A protein and the small-molecule ligand that binds it are described below.
Small molecule (SMILES): CC[C@H](C)[C@H](NC(=O)[C@@H](N)CC(=O)O)C(=O)N[C@@H](CC(N)=O)C(=O)N[C@@H](Cc1ccccc1)C(=O)N[C@@H](CO)C(=O)N[C@@H](CO)C(=O)N[C@H](C=O)CC(C)C

Sequence of chain 19.V:
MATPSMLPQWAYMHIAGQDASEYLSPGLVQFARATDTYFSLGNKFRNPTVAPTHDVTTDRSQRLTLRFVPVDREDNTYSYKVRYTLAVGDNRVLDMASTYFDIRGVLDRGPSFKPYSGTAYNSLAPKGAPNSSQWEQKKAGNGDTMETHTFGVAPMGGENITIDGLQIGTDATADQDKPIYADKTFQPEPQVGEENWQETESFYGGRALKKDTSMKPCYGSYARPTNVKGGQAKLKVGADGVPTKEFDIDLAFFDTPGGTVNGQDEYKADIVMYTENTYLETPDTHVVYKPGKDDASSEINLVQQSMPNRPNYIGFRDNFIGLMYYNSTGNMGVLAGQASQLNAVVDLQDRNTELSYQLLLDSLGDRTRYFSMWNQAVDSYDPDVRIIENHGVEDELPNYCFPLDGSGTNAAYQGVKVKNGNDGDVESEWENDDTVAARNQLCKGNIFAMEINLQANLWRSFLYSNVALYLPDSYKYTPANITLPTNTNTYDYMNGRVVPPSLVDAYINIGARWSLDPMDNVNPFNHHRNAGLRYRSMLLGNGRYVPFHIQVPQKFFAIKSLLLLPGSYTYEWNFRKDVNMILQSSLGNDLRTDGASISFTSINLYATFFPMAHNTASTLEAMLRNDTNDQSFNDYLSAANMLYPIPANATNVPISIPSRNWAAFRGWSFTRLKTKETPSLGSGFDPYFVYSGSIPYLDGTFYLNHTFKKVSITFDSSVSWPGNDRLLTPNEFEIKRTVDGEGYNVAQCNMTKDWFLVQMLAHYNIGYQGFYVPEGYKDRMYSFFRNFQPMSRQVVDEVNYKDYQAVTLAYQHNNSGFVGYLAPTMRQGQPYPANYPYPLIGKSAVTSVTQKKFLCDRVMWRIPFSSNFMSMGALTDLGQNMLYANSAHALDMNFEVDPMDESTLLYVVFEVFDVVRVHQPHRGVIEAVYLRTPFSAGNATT

Binding-site contacts:
Ligand atom CD1 contacts residue ARG33 of chain 19.V at 3.8 Å.
Ligand atom OD1 contacts residue GLY667 of chain 19.X at 3.3 Å (h-bond).
Ligand atom C contacts residue ASN634 of chain 19.X at 3.8 Å.
Ligand atom N contacts residue GLY42 of chain 19.V at 3.5 Å (h-bond).
Ligand atom N contacts residue SER871 of chain 19.X at 3.6 Å.
Ligand atom O contacts residue ALA874 of chain 19.X at 3.7 Å.
Ligand atom CD2 contacts residue ALA20 of chain 19.V at 3.8 Å (hydrophobic).
Ligand atom CD1 contacts residue ARG666 of chain 19.X at 3.9 Å.
Ligand atom CA contacts residue ARG666 of chain 19.X at 3.6 Å.
Ligand atom OD2 contacts residue GLU911 of chain 19.X at 3.4 Å (salt-bridge).
Ligand atom O contacts residue ASN634 of chain 19.X at 3.0 Å (h-bond).
Ligand atom O contacts residue GLY42 of chain 19.V at 3.5 Å.
Ligand atom O contacts residue ASN43 of chain 19.V at 3.6 Å.
Ligand atom OD2 contacts residue PRO864 of chain 19.X at 3.6 Å.
Ligand atom CB contacts residue ALA874 of chain 19.X at 3.9 Å (hydrophobic).
Ligand atom CB contacts residue PHE913 of chain 19.X at 3.9 Å (hydrophobic).
Ligand atom CB contacts residue GLU911 of chain 19.X at 3.6 Å.
Ligand atom CG contacts residue GLY667 of chain 19.X at 3.7 Å.
Ligand atom CB contacts residue ASN47 of chain 19.V at 3.7 Å.
Ligand atom OD1 contacts residue ARG666 of chain 19.X at 3.7 Å.
Ligand atom CD1 contacts residue ARG46 of chain 19.V at 3.9 Å.
Ligand atom CB contacts residue GLY42 of chain 19.V at 3.7 Å.
Ligand atom O contacts residue ARG46 of chain 19.V at 3.9 Å.
Ligand atom OG contacts residue PHE45 of chain 19.V at 3.3 Å (h-bond).
Ligand atom CD1 contacts residue SER21 of chain 19.V at 3.4 Å.
Ligand atom N contacts residue GLY873 of chain 19.X at 3.8 Å.
Ligand atom CG2 contacts residue TYR636 of chain 19.X at 3.8 Å (hydrophobic).
Ligand atom N contacts residue ALA874 of chain 19.X at 3.8 Å.
Ligand atom CG contacts residue ASN634 of chain 19.X at 3.9 Å.
Ligand atom C contacts residue ARG666 of chain 19.X at 3.7 Å.
Ligand atom CB contacts residue ARG666 of chain 19.X at 3.9 Å.
Ligand atom CG contacts residue GLU911 of chain 19.X at 3.5 Å.
Ligand atom N contacts residue ARG666 of chain 19.X at 3.4 Å.
Ligand atom CE1 contacts residue ARG46 of chain 19.V at 3.7 Å.
Ligand atom N contacts residue ARG666 of chain 19.X at 3.4 Å (salt-bridge).
Ligand atom OD2 contacts residue GLY667 of chain 19.X at 3.7 Å.
Ligand atom ND2 contacts residue THR49 of chain 19.V at 3.9 Å.
Ligand atom OG contacts residue ARG46 of chain 19.V at 3.2 Å.
Ligand atom N contacts residue ARG46 of chain 19.V at 3.9 Å.
Ligand atom OD1 contacts residue ASN634 of chain 19.X at 3.2 Å (h-bond).

Sequence of chain 19.X:
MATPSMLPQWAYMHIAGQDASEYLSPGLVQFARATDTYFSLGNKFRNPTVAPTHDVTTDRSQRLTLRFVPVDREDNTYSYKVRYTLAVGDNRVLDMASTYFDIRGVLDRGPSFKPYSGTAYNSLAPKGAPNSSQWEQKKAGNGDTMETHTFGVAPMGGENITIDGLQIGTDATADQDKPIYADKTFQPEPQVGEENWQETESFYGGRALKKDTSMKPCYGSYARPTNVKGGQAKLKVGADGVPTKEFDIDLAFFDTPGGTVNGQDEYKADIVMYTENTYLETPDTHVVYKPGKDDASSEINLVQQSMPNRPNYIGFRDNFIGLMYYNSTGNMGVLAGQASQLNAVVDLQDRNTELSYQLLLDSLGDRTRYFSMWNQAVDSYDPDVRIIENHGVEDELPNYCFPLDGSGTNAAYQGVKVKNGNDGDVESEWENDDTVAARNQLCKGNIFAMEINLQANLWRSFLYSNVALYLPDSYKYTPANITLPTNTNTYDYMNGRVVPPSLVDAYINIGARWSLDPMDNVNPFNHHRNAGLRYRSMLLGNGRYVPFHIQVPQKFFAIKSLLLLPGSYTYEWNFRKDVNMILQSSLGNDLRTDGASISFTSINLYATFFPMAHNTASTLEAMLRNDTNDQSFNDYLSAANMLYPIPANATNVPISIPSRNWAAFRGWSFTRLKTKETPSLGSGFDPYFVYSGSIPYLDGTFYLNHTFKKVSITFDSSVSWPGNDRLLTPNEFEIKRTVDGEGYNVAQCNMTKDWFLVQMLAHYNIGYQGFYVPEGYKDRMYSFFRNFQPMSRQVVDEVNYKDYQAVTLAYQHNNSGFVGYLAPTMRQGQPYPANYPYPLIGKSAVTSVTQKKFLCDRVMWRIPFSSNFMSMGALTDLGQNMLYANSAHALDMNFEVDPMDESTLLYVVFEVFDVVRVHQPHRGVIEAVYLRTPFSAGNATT